This small molecule binds to this protein.
Small molecule (SMILES): CC(=O)N[C@H]1[C@H](O[C@H]2[C@H](O)[C@@H](NC(C)=O)CO[C@@H]2CO)O[C@H](CO)[C@@H](O[C@@H]2O[C@H](CO)[C@@H](O)[C@H](O)[C@@H]2O)[C@@H]1O

Binding-site contacts:
Ligand atom C7 contacts residue LEU93 of chain 1.A at 4.0 Å (hydrophobic).
Ligand atom C5 contacts residue TRP208 of chain 1.A at 3.8 Å (hydrophobic).
Ligand atom C4 contacts residue ASN204 of chain 1.A at 4.2 Å.
Ligand atom C6 contacts residue ASP205 of chain 1.A at 3.8 Å.
Ligand atom C8 contacts residue GLN244 of chain 1.A at 3.0 Å.
Ligand atom C5 contacts residue ASP205 of chain 1.A at 3.9 Å.
Ligand atom O7 contacts residue ARG74 of chain 1.A at 4.2 Å.
Ligand atom C8 contacts residue ALA243 of chain 1.A at 4.3 Å (hydrophobic).
Ligand atom C3 contacts residue LYS75 of chain 1.A at 3.7 Å.
Ligand atom O7 contacts residue GLN244 of chain 1.A at 3.9 Å.
Ligand atom O7 contacts residue LEU93 of chain 1.A at 4.0 Å.
Ligand atom C5 contacts residue ASN204 of chain 1.A at 3.6 Å.
Ligand atom C3 contacts residue ASN204 of chain 1.A at 3.8 Å.
Ligand atom C8 contacts residue TRP208 of chain 1.A at 4.2 Å (hydrophobic).
Ligand atom N2 contacts residue ASN204 of chain 1.A at 2.9 Å (h-bond).
Ligand atom C2 contacts residue ASN204 of chain 1.A at 2.4 Å.
Ligand atom O3 contacts residue LYS75 of chain 1.A at 3.9 Å.
Ligand atom C6 contacts residue SER77 of chain 1.A at 3.9 Å.
Ligand atom C1 contacts residue ASN204 of chain 1.A at 1.4 Å.
Ligand atom O4 contacts residue LYS75 of chain 1.A at 3.8 Å.
Ligand atom C1 contacts residue TRP208 of chain 1.A at 3.6 Å (hydrophobic).
Ligand atom O6 contacts residue ASP205 of chain 1.A at 3.1 Å (salt-bridge).
Ligand atom O5 contacts residue TRP208 of chain 1.A at 3.7 Å.
Ligand atom O2 contacts residue SER76 of chain 1.A at 4.1 Å.
Ligand atom C7 contacts residue ASN204 of chain 1.A at 3.6 Å.
Ligand atom O7 contacts residue ASN204 of chain 1.A at 3.8 Å.
Ligand atom C7 contacts residue GLN244 of chain 1.A at 3.9 Å.
Ligand atom C6 contacts residue SER76 of chain 1.A at 3.8 Å.
Ligand atom C4 contacts residue LYS75 of chain 1.A at 4.3 Å.
Ligand atom C4 contacts residue ASP205 of chain 1.A at 4.4 Å.
Ligand atom O5 contacts residue ASN204 of chain 1.A at 2.2 Å (h-bond).
Ligand atom C1 contacts residue ASP205 of chain 1.A at 4.0 Å.
Ligand atom O6 contacts residue ARG74 of chain 1.A at 4.3 Å.
Ligand atom O2 contacts residue LYS75 of chain 1.A at 4.2 Å.
Ligand atom C8 contacts residue LEU93 of chain 1.A at 3.8 Å (hydrophobic).
Ligand atom C5 contacts residue LYS75 of chain 1.A at 4.0 Å.
Ligand atom C6 contacts residue TRP208 of chain 1.A at 3.9 Å (hydrophobic).
Ligand atom O5 contacts residue ASP205 of chain 1.A at 3.1 Å (salt-bridge).
Ligand atom O7 contacts residue TRP208 of chain 1.A at 4.0 Å.
Ligand atom O6 contacts residue SER77 of chain 1.A at 3.7 Å.

Sequence of chain 1.A:
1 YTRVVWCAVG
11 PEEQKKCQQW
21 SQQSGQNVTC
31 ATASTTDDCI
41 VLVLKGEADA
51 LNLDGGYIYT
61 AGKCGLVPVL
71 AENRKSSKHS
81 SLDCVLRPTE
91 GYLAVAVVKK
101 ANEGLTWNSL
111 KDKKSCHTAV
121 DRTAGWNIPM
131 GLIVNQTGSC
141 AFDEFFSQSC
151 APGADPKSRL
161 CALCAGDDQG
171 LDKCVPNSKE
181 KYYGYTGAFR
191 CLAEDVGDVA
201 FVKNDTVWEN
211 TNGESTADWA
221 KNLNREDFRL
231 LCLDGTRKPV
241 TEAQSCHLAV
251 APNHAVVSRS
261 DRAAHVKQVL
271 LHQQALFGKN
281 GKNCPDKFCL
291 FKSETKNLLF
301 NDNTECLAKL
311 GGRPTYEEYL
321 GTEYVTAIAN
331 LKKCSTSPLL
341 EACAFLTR